Sequence of chain 2.A:
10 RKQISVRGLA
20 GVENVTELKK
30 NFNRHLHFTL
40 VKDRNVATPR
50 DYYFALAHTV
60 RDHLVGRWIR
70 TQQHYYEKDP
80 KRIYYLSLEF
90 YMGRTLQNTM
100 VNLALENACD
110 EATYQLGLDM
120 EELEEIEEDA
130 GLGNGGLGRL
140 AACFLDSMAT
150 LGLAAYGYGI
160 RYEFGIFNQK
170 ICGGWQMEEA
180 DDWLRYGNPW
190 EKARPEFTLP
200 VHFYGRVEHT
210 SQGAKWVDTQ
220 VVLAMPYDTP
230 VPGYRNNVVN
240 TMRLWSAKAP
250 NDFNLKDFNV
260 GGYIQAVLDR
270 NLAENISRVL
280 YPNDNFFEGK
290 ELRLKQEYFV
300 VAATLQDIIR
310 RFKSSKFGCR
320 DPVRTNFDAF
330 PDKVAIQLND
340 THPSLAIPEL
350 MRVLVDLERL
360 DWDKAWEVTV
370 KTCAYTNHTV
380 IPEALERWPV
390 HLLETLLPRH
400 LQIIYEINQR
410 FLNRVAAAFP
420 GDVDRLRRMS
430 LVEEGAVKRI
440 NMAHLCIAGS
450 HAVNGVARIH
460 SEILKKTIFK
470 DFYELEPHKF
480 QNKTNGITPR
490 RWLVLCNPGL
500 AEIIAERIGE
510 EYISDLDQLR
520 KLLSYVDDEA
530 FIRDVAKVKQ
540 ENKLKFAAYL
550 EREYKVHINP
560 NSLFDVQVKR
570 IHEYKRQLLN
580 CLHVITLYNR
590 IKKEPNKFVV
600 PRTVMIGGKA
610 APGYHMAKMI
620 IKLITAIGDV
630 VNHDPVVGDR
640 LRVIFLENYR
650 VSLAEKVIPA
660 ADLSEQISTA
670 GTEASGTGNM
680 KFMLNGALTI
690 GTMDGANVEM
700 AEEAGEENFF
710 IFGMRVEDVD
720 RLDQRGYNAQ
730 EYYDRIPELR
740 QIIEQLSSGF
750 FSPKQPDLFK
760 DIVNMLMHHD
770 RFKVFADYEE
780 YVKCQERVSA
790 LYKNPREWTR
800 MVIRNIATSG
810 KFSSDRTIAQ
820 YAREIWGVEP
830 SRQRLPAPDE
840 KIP

Binding-site contacts:
Ligand atom O1 contacts residue ARG310 of chain 1.A at 4.4 Å.
Ligand atom O3 contacts residue VAL45 of chain 2.A at 3.5 Å.
Ligand atom P contacts residue PHE196 of chain 1.A at 4.3 Å.
Ligand atom O2P contacts residue ARG310 of chain 1.A at 2.6 Å (salt-bridge).
Ligand atom C6 contacts residue GLN71 of chain 1.A at 3.8 Å.
Ligand atom O2P contacts residue ARG309 of chain 1.A at 3.7 Å.
Ligand atom C5 contacts residue GLN71 of chain 1.A at 4.1 Å.
Ligand atom O5 contacts residue ARG193 of chain 1.A at 3.1 Å (salt-bridge).
Ligand atom O3P contacts residue ARG310 of chain 1.A at 3.1 Å (salt-bridge).
Ligand atom O3P contacts residue ARG309 of chain 1.A at 2.6 Å (salt-bridge).
Ligand atom C1 contacts residue PHE196 of chain 1.A at 3.8 Å (hydrophobic).
Ligand atom O6 contacts residue VAL40 of chain 2.A at 3.5 Å (h-bond).
Ligand atom O3P contacts residue PHE196 of chain 1.A at 3.4 Å.
Ligand atom O3P contacts residue ARG242 of chain 1.A at 2.9 Å (salt-bridge).
Ligand atom F2 contacts residue PHE196 of chain 1.A at 3.1 Å.
Ligand atom O1 contacts residue PHE196 of chain 1.A at 4.5 Å.
Ligand atom C6 contacts residue ARG193 of chain 1.A at 3.8 Å.
Ligand atom O1P contacts residue PHE196 of chain 1.A at 4.0 Å.
Ligand atom O1P contacts residue ARG309 of chain 1.A at 2.6 Å (salt-bridge).
Ligand atom P contacts residue ARG309 of chain 1.A at 3.3 Å.
Ligand atom O6 contacts residue ARG193 of chain 1.A at 3.5 Å (salt-bridge).
Ligand atom C2 contacts residue PHE196 of chain 1.A at 3.7 Å (hydrophobic).
Ligand atom C1 contacts residue ARG193 of chain 1.A at 4.1 Å.
Ligand atom P contacts residue ARG242 of chain 1.A at 4.4 Å.
Ligand atom C5 contacts residue ARG193 of chain 1.A at 4.0 Å.
Ligand atom O6 contacts residue ILE68 of chain 1.A at 4.4 Å.
Ligand atom O5 contacts residue ASP227 of chain 1.A at 4.5 Å.
Ligand atom O4 contacts residue GLN71 of chain 1.A at 4.1 Å.
Ligand atom P contacts residue ARG310 of chain 1.A at 3.4 Å.

Sequence of chain 1.A:
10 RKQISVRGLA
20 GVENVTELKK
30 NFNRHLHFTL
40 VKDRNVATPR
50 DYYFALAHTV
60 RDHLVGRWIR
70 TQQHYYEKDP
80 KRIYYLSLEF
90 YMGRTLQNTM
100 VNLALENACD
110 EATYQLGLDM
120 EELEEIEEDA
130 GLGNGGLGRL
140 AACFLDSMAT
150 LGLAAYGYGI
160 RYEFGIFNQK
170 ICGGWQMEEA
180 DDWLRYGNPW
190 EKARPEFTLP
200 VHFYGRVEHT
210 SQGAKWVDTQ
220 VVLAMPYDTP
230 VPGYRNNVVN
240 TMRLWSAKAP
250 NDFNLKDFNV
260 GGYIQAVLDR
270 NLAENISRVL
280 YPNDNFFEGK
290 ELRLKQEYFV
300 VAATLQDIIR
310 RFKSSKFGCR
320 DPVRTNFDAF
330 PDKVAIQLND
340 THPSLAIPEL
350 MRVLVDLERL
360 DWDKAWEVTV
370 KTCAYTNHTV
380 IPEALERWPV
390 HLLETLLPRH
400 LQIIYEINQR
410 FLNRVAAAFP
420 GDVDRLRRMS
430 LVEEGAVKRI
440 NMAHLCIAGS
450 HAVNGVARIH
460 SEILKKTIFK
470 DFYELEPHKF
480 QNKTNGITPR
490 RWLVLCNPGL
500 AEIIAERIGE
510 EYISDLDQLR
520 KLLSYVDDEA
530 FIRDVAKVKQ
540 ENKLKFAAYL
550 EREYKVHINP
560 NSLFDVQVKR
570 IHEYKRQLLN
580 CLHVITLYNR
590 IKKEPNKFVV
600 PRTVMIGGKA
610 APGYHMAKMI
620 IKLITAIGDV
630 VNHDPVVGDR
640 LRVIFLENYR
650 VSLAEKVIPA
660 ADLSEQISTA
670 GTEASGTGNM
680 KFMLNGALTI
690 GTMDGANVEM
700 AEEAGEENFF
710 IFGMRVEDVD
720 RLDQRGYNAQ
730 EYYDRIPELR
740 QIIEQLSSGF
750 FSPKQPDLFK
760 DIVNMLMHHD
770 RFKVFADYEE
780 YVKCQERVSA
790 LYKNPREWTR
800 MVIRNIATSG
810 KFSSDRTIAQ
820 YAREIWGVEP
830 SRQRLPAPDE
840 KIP

A small-molecule ligand and the protein it binds are described below.
Small molecule (SMILES): O=P(O)(O)O[C@H]1O[C@H](CO)[C@@H](O)[C@H](O)[C@H]1F